Binding-site contacts:
Ligand atom C9 contacts residue 1YW1 of chain 2.I at 0.9 Å.
Ligand atom C16 contacts residue MET119 of chain 1.B at 3.2 Å (hydrophobic).
Ligand atom C3 contacts residue 1YW1 of chain 2.I at 0.7 Å.
Ligand atom C12 contacts residue 1YW1 of chain 2.I at 0.7 Å.
Ligand atom C14 contacts residue MET119 of chain 1.B at 3.1 Å (hydrophobic).
Ligand atom C13 contacts residue 1YW1 of chain 2.I at 0.9 Å.
Ligand atom F7 contacts residue SER120 of chain 1.B at 2.9 Å.
Ligand atom C1 contacts residue 1YW1 of chain 2.I at 0.8 Å.
Ligand atom C18 contacts residue SER229 of chain 1.B at 3.3 Å.
Ligand atom C17 contacts residue SER229 of chain 1.B at 3.4 Å.
Ligand atom C11 contacts residue 1YW1 of chain 2.I at 0.7 Å.
Ligand atom O21 contacts residue 1YW1 of chain 2.I at 3.0 Å.
Ligand atom C18 contacts residue ASN254 of chain 2.B at 3.1 Å.
Ligand atom F7 contacts residue PRO117 of chain 1.B at 3.5 Å.
Ligand atom N10 contacts residue 1YW1 of chain 2.I at 0.9 Å.
Ligand atom C14 contacts residue PRO117 of chain 1.B at 3.4 Å (hydrophobic).
Ligand atom C3 contacts residue SER120 of chain 1.B at 3.5 Å.
Ligand atom C22 contacts residue PRO117 of chain 2.B at 3.3 Å (hydrophobic).
Ligand atom C2 contacts residue 1YW1 of chain 2.I at 0.7 Å.
Ligand atom O8 contacts residue 1YW1 of chain 2.I at 1.1 Å.
Ligand atom C16 contacts residue 1YW1 of chain 2.I at 1.1 Å.
Ligand atom C4 contacts residue 1YW1 of chain 2.I at 0.7 Å.
Ligand atom C20 contacts residue PRO117 of chain 2.B at 2.8 Å (hydrophobic).
Ligand atom F7 contacts residue 1YW1 of chain 2.I at 1.7 Å.
Ligand atom C18 contacts residue 1YW1 of chain 2.I at 0.7 Å.
Ligand atom O21 contacts residue ASN254 of chain 2.B at 3.3 Å (h-bond).
Ligand atom N10 contacts residue MET119 of chain 2.B at 3.4 Å.
Ligand atom C6 contacts residue 1YW1 of chain 2.I at 0.8 Å.
Ligand atom N19 contacts residue PRO117 of chain 2.B at 2.8 Å (h-bond).
Ligand atom C5 contacts residue 1YW1 of chain 2.I at 0.8 Å.
Ligand atom N10 contacts residue SER120 of chain 2.B at 3.4 Å (h-bond).
Ligand atom C14 contacts residue 1YW1 of chain 2.I at 0.9 Å.
Ligand atom C16 contacts residue PRO117 of chain 1.B at 3.4 Å (hydrophobic).
Ligand atom F7 contacts residue MET119 of chain 1.B at 2.7 Å.
Ligand atom C14 contacts residue PHE118 of chain 1.B at 3.4 Å (hydrophobic).
Ligand atom C16 contacts residue PHE118 of chain 1.B at 3.0 Å (hydrophobic).
Ligand atom N15 contacts residue 1YW1 of chain 2.I at 0.8 Å.
Ligand atom N19 contacts residue 1YW1 of chain 2.I at 1.5 Å.
Ligand atom C17 contacts residue 1YW1 of chain 2.I at 1.1 Å.
Ligand atom C22 contacts residue 1YW1 of chain 2.I at 2.7 Å.

Sequence of chain 1.B:
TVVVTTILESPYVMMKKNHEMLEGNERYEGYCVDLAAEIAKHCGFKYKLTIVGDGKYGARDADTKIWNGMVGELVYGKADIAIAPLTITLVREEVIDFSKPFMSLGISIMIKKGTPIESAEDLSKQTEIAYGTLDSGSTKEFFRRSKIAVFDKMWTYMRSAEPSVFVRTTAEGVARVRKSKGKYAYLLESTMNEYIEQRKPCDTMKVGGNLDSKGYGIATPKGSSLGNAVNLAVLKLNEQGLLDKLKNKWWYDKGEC

Sequence of chain 2.B:
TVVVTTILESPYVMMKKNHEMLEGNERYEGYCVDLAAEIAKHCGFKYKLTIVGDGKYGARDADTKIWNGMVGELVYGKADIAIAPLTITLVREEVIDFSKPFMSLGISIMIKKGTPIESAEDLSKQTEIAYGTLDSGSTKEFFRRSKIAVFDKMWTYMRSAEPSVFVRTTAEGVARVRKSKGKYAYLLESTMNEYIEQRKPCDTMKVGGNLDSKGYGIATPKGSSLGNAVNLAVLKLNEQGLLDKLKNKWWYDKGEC

The small molecule below binds the protein below.
Small molecule (SMILES): CC(=O)NC[C@@H]1CC(c2ccc(N3CCCC3)c(F)c2)=NO1